Sequence of chain 1.B:
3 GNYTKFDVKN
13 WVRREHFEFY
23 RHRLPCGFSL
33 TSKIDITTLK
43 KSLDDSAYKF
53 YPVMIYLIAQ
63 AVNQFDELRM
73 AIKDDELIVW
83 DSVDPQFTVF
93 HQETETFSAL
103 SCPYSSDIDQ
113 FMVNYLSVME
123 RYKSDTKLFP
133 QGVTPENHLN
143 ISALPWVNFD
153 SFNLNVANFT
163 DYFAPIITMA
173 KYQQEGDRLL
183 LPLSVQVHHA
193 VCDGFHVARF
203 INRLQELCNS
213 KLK

This protein binds this small molecule.
Small molecule (SMILES): CC(=O)OCCNC(=O)CCNC(=O)[C@H](O)C(C)(C)COP(=O)(O)OP(=O)(O)OC[C@H]1O[C@@H](n2cnc3c(N)ncnc32)[C@H](O)[C@@H]1OP(=O)(O)O

Sequence of chain 1.C:
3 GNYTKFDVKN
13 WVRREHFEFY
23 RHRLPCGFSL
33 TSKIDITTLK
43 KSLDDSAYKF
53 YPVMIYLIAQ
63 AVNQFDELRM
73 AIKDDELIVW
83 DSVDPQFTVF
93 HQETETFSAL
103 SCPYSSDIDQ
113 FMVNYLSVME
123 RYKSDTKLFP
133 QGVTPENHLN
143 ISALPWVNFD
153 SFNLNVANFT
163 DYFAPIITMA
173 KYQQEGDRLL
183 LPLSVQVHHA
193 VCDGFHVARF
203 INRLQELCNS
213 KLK

Binding-site contacts:
Ligand atom N6A contacts residue ALA172 of chain 1.B at 2.9 Å (h-bond).
Ligand atom C5P contacts residue PHE99 of chain 1.B at 3.7 Å (hydrophobic).
Ligand atom O5P contacts residue PHE99 of chain 1.B at 3.5 Å.
Ligand atom CH3 contacts residue PHE30 of chain 1.C at 3.7 Å (hydrophobic).
Ligand atom C2A contacts residue TYR174 of chain 1.B at 3.4 Å (hydrophobic).
Ligand atom O2B contacts residue TYR174 of chain 1.B at 3.0 Å (h-bond).
Ligand atom O2A contacts residue PHE52 of chain 1.B at 3.6 Å (h-bond).
Ligand atom N1A contacts residue LYS173 of chain 1.B at 3.2 Å.
Ligand atom O2A contacts residue TYR53 of chain 1.B at 2.9 Å (h-bond).
Ligand atom N7A contacts residue PHE52 of chain 1.B at 3.5 Å.
Ligand atom C6P contacts residue THR90 of chain 1.B at 3.4 Å.
Ligand atom C8A contacts residue PHE52 of chain 1.B at 3.7 Å (hydrophobic).
Ligand atom O1P contacts residue GLY196 of chain 1.C at 3.1 Å (h-bond).
Ligand atom O contacts residue CLM1 of chain 1.K at 3.1 Å (h-bond).
Ligand atom O contacts residue LEU146 of chain 1.B at 3.1 Å.
Ligand atom N4P contacts residue SER144 of chain 1.B at 3.3 Å (h-bond).
Ligand atom C2P contacts residue GLY196 of chain 1.C at 3.7 Å.
Ligand atom C7P contacts residue ALA145 of chain 1.B at 3.3 Å (hydrophobic).
Ligand atom C9P contacts residue PHE92 of chain 1.B at 3.7 Å (hydrophobic).
Ligand atom CH3 contacts residue PHE154 of chain 1.B at 3.6 Å (hydrophobic).
Ligand atom CCP contacts residue TYR53 of chain 1.B at 3.6 Å (hydrophobic).
Ligand atom OAP contacts residue TYR53 of chain 1.B at 3.2 Å.
Ligand atom C5P contacts residue THR90 of chain 1.B at 3.6 Å.
Ligand atom N3A contacts residue TYR174 of chain 1.B at 3.3 Å.
Ligand atom O5P contacts residue PHE92 of chain 1.B at 3.6 Å.
Ligand atom N4P contacts residue ALA145 of chain 1.B at 3.6 Å.
Ligand atom O9P contacts residue PRO147 of chain 1.B at 3.7 Å.
Ligand atom O5P contacts residue TRP148 of chain 1.B at 3.3 Å.
Ligand atom CH3 contacts residue CLM1 of chain 1.K at 3.2 Å.
Ligand atom C contacts residue LEU146 of chain 1.B at 3.5 Å (hydrophobic).
Ligand atom N1A contacts residue TYR174 of chain 1.B at 3.0 Å (h-bond).
Ligand atom O9P contacts residue PHE92 of chain 1.B at 3.4 Å.
Ligand atom O1P contacts residue CLM1 of chain 1.K at 3.3 Å (h-bond).
Ligand atom O4A contacts residue TYR117 of chain 1.B at 3.7 Å.
Ligand atom O contacts residue SER144 of chain 1.B at 2.9 Å (h-bond).
Ligand atom C4A contacts residue TYR174 of chain 1.B at 3.7 Å (hydrophobic).
Ligand atom C contacts residue CLM1 of chain 1.K at 2.9 Å.
Ligand atom N4P contacts residue THR90 of chain 1.B at 2.9 Å (h-bond).
Ligand atom O1A contacts residue LYS51 of chain 1.B at 3.5 Å.
Ligand atom C3P contacts residue SER144 of chain 1.B at 3.5 Å.